Sequence of chain 1.C:
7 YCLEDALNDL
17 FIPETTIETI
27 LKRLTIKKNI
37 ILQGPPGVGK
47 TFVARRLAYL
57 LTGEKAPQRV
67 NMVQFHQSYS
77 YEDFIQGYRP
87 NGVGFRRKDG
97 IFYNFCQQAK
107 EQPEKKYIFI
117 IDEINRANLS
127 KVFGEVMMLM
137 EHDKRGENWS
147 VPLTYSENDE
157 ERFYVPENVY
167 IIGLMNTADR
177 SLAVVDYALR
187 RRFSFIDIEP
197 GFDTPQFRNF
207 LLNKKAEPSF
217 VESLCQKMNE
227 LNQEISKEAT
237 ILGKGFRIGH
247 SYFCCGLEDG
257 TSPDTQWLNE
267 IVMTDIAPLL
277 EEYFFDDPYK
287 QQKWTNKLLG

The small molecule below binds the protein below.
Small molecule (SMILES): Nc1nc2c(ncn2[C@@H]2O[C@H](CO[P](=O)(O)O[P](=O)(O)NP(=O)(O)O)[C@@H](O)[C@H]2O)c(=O)[nH]1

Binding-site contacts:
Ligand atom O1A contacts residue THR47 of chain 1.B at 2.7 Å (h-bond).
Ligand atom O4' contacts residue SER247 of chain 1.B at 3.0 Å (h-bond).
Ligand atom O1A contacts residue LYS46 of chain 1.B at 3.0 Å (salt-bridge).
Ligand atom O2A contacts residue THR47 of chain 1.B at 3.3 Å.
Ligand atom O3G contacts residue MG1 of chain 1.R at 2.0 Å.
Ligand atom O3A contacts residue GLY45 of chain 1.B at 3.4 Å (h-bond).
Ligand atom PB contacts residue MG1 of chain 1.R at 2.7 Å.
Ligand atom O1A contacts residue PHE48 of chain 1.B at 2.6 Å (h-bond).
Ligand atom O2A contacts residue LYS140 of chain 1.C at 2.8 Å (salt-bridge).
Ligand atom O1A contacts residue GLY45 of chain 1.B at 2.9 Å.
Ligand atom O2B contacts residue MG1 of chain 1.R at 2.0 Å.
Ligand atom O1B contacts residue LYS46 of chain 1.B at 2.5 Å (salt-bridge).
Ligand atom O1G contacts residue PRO42 of chain 1.B at 3.3 Å.
Ligand atom O3G contacts residue ARG188 of chain 1.C at 3.2 Å (salt-bridge).
Ligand atom O3' contacts residue CYS251 of chain 1.B at 3.4 Å (h-bond).
Ligand atom C6 contacts residue PHE17 of chain 1.B at 3.4 Å (hydrophobic).
Ligand atom O2G contacts residue PRO42 of chain 1.B at 3.4 Å.
Ligand atom C4' contacts residue SER247 of chain 1.B at 3.0 Å.
Ligand atom N3B contacts residue MG1 of chain 1.R at 2.4 Å.
Ligand atom C3' contacts residue ASP139 of chain 1.C at 3.2 Å.
Ligand atom PG contacts residue MG1 of chain 1.R at 2.7 Å.
Ligand atom C8 contacts residue GLY45 of chain 1.B at 3.4 Å.
Ligand atom O3' contacts residue ASP139 of chain 1.C at 3.0 Å (salt-bridge).
Ligand atom N1 contacts residue PHE48 of chain 1.B at 3.4 Å.
Ligand atom O6 contacts residue LEU16 of chain 1.B at 3.4 Å.
Ligand atom O2B contacts residue THR47 of chain 1.B at 2.3 Å (h-bond).
Ligand atom C8 contacts residue HIS246 of chain 1.B at 3.4 Å.
Ligand atom N1 contacts residue PHE17 of chain 1.B at 3.4 Å.
Ligand atom C5' contacts residue ARG187 of chain 1.C at 3.4 Å.
Ligand atom C2 contacts residue PHE48 of chain 1.B at 3.4 Å (hydrophobic).
Ligand atom C5' contacts residue LYS140 of chain 1.C at 3.5 Å.
Ligand atom N7 contacts residue HIS246 of chain 1.B at 3.0 Å (h-bond).
Ligand atom O2' contacts residue PHE48 of chain 1.B at 3.0 Å.
Ligand atom PG contacts residue ARG188 of chain 1.C at 3.5 Å.
Ligand atom N2 contacts residue ASP15 of chain 1.B at 3.0 Å (salt-bridge).
Ligand atom O6 contacts residue PHE17 of chain 1.B at 2.8 Å (h-bond).
Ligand atom O1G contacts residue LYS46 of chain 1.B at 2.5 Å (salt-bridge).
Ligand atom O2A contacts residue MG1 of chain 1.R at 3.3 Å.
Ligand atom O2G contacts residue ARG188 of chain 1.C at 2.4 Å (salt-bridge).
Ligand atom N1 contacts residue ASP15 of chain 1.B at 3.5 Å (salt-bridge).

Sequence of chain 1.B:
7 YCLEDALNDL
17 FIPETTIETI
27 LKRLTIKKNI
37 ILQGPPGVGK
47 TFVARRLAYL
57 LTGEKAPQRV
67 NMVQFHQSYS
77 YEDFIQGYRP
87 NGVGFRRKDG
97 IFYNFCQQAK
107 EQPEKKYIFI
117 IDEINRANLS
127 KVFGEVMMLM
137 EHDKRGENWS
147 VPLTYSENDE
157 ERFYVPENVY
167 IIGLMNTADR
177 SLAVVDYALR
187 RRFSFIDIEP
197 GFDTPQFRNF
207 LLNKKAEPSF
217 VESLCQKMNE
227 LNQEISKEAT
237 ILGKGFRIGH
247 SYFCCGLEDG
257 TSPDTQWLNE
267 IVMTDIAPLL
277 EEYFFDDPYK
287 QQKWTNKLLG